Sequence of chain 1.A:
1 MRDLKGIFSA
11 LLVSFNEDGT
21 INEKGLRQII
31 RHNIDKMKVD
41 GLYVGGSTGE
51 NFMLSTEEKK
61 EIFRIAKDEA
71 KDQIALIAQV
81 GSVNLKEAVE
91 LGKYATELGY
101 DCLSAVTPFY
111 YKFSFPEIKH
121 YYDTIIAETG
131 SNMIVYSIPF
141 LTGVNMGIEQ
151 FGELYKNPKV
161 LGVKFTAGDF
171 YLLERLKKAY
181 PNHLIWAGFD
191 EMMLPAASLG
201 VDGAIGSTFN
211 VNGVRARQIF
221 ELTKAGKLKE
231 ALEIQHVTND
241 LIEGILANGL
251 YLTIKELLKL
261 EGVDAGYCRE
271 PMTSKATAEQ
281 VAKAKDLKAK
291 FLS

This protein binds this small molecule.
Small molecule (SMILES): CC(=O)N[C@@H]([C@@H](O)[C@H](O)[C@H](O)CO)C(O)(O)CCC(=O)O

Binding-site contacts:
Ligand atom C4 contacts residue GLY188 of chain 1.A at 3.6 Å.
Ligand atom C6 contacts residue GLY188 of chain 1.A at 3.1 Å.
Ligand atom C4 contacts residue LYS164 of chain 1.A at 3.3 Å.
Ligand atom O1A contacts residue LYS164 of chain 1.A at 2.6 Å (salt-bridge).
Ligand atom C3 contacts residue ALA10 of chain 1.A at 3.7 Å (hydrophobic).
Ligand atom O4B contacts residue TYR136 of chain 1.A at 3.0 Å (h-bond).
Ligand atom C2 contacts residue LYS164 of chain 1.A at 1.4 Å.
Ligand atom C9 contacts residue GLU191 of chain 1.A at 3.5 Å.
Ligand atom C3 contacts residue THR48 of chain 1.A at 3.7 Å.
Ligand atom C3 contacts residue LYS164 of chain 1.A at 2.6 Å.
Ligand atom O6 contacts residue GLY188 of chain 1.A at 3.5 Å (h-bond).
Ligand atom O4A contacts residue GLY188 of chain 1.A at 2.4 Å (h-bond).
Ligand atom O6 contacts residue ASP190 of chain 1.A at 2.9 Å (salt-bridge).
Ligand atom O1A contacts residue TYR136 of chain 1.A at 3.2 Å (h-bond).
Ligand atom C7 contacts residue SER207 of chain 1.A at 3.6 Å.
Ligand atom C1 contacts residue LYS164 of chain 1.A at 2.4 Å.
Ligand atom C8 contacts residue GLU191 of chain 1.A at 3.7 Å.
Ligand atom O1A contacts residue TYR43 of chain 1.A at 3.4 Å.
Ligand atom C1 contacts residue THR48 of chain 1.A at 3.7 Å.
Ligand atom O1B contacts residue LYS164 of chain 1.A at 3.5 Å (salt-bridge).
Ligand atom O6 contacts residue GLY206 of chain 1.A at 3.1 Å.
Ligand atom O1B contacts residue ALA10 of chain 1.A at 3.5 Å.
Ligand atom O8 contacts residue GLU191 of chain 1.A at 2.6 Å (salt-bridge).
Ligand atom O1A contacts residue SER47 of chain 1.A at 2.8 Å (h-bond).
Ligand atom O7 contacts residue SER207 of chain 1.A at 2.7 Å (h-bond).
Ligand atom O9 contacts residue GLU191 of chain 1.A at 2.9 Å (salt-bridge).
Ligand atom C1 contacts residue TYR136 of chain 1.A at 3.5 Å (hydrophobic).
Ligand atom O4A contacts residue ILE205 of chain 1.A at 3.3 Å (h-bond).
Ligand atom C1 contacts residue SER47 of chain 1.A at 3.4 Å.
Ligand atom O1A contacts residue GLY46 of chain 1.A at 3.3 Å.
Ligand atom C2 contacts residue TYR136 of chain 1.A at 3.6 Å (hydrophobic).
Ligand atom O4A contacts residue LYS164 of chain 1.A at 3.3 Å.
Ligand atom C8 contacts residue SER207 of chain 1.A at 3.7 Å.
Ligand atom O1B contacts residue SER47 of chain 1.A at 3.2 Å (h-bond).
Ligand atom O7 contacts residue LEU250 of chain 1.A at 3.6 Å.
Ligand atom O6 contacts residue SER207 of chain 1.A at 2.8 Å (h-bond).
Ligand atom O1B contacts residue THR48 of chain 1.A at 2.5 Å (h-bond).
Ligand atom O8 contacts residue ASP190 of chain 1.A at 3.0 Å (salt-bridge).
Ligand atom O8 contacts residue PHE189 of chain 1.A at 3.6 Å.
Ligand atom O4B contacts residue LYS164 of chain 1.A at 3.0 Å (salt-bridge).